Sequence of chain 1.B:
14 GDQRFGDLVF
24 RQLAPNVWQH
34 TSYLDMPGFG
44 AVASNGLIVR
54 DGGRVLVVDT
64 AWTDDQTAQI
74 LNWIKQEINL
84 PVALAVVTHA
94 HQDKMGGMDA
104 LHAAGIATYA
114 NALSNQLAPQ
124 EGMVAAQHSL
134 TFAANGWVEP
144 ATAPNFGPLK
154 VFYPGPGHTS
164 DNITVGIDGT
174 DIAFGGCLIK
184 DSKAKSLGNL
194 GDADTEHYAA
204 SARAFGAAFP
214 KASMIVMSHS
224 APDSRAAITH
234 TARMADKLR

A small-molecule ligand and the protein it binds are described below.
Small molecule (SMILES): [H]/N=C\NCCS[C@H]1C[C@H]([C@H](C(=O)O)[C@@H](C)O)N=C1C(=O)O

Binding-site contacts:
Ligand atom O31 contacts residue HIS161 of chain 1.B at 3.9 Å.
Ligand atom C6 contacts residue ZN1 of chain 1.H at 3.8 Å.
Ligand atom C1 contacts residue HIS222 of chain 1.B at 3.8 Å.
Ligand atom N4 contacts residue ZN1 of chain 1.H at 2.2 Å.
Ligand atom O72 contacts residue HIS161 of chain 1.B at 3.1 Å.
Ligand atom C7 contacts residue ASN192 of chain 1.B at 3.9 Å.
Ligand atom O31 contacts residue CYS180 of chain 1.B at 3.8 Å.
Ligand atom C7 contacts residue ZN1 of chain 1.H at 3.4 Å.
Ligand atom O72 contacts residue ASN192 of chain 1.B at 2.9 Å (h-bond).
Ligand atom O31 contacts residue HIS222 of chain 1.B at 3.0 Å.
Ligand atom O71 contacts residue ZN1 of chain 1.H at 2.5 Å.
Ligand atom O31 contacts residue ZN1 of chain 1.H at 3.1 Å.
Ligand atom O71 contacts residue CYS180 of chain 1.B at 3.8 Å.
Ligand atom O72 contacts residue ZN1 of chain 1.G at 2.8 Å.
Ligand atom C7 contacts residue ZN1 of chain 1.G at 2.7 Å.
Ligand atom O32 contacts residue LYS183 of chain 1.B at 3.3 Å (salt-bridge).
Ligand atom C7 contacts residue HIS94 of chain 1.B at 3.2 Å.
Ligand atom O71 contacts residue ASP96 of chain 1.B at 3.3 Å (salt-bridge).
Ligand atom C62 contacts residue ASP96 of chain 1.B at 3.2 Å.
Ligand atom N4 contacts residue ASP96 of chain 1.B at 3.6 Å (salt-bridge).
Ligand atom C5 contacts residue HIS222 of chain 1.B at 3.6 Å.
Ligand atom C3 contacts residue ZN1 of chain 1.H at 3.3 Å.
Ligand atom O71 contacts residue ZN1 of chain 1.G at 2.1 Å.
Ligand atom C62 contacts residue TRP65 of chain 1.B at 3.6 Å (hydrophobic).
Ligand atom O71 contacts residue HIS94 of chain 1.B at 3.1 Å (h-bond).
Ligand atom O32 contacts residue ASN192 of chain 1.B at 3.4 Å (h-bond).
Ligand atom O32 contacts residue GLY191 of chain 1.B at 3.4 Å.
Ligand atom C31 contacts residue ZN1 of chain 1.H at 3.7 Å.
Ligand atom O71 contacts residue HIS161 of chain 1.B at 3.4 Å (h-bond).
Ligand atom C7 contacts residue HIS161 of chain 1.B at 3.6 Å.
Ligand atom O31 contacts residue LYS183 of chain 1.B at 2.5 Å (salt-bridge).
Ligand atom N4 contacts residue HIS222 of chain 1.B at 2.7 Å (h-bond).
Ligand atom C31 contacts residue LYS183 of chain 1.B at 3.3 Å.
Ligand atom O72 contacts residue HIS94 of chain 1.B at 2.9 Å (h-bond).
Ligand atom C5 contacts residue ZN1 of chain 1.H at 3.0 Å.
Ligand atom C31 contacts residue HIS222 of chain 1.B at 3.3 Å.
Ligand atom O32 contacts residue HIS222 of chain 1.B at 3.9 Å.
Ligand atom O71 contacts residue HIS92 of chain 1.B at 3.7 Å.
Ligand atom C5 contacts residue ASP96 of chain 1.B at 3.6 Å.
Ligand atom C3 contacts residue HIS222 of chain 1.B at 3.1 Å.